Sequence of chain 2.A:
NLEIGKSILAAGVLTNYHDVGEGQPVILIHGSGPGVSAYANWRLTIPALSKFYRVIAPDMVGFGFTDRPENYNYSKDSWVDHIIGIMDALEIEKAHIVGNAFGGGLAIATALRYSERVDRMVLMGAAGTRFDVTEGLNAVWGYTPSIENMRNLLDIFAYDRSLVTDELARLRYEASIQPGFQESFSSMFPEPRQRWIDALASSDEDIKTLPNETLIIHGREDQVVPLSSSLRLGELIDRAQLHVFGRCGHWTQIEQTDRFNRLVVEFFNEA

This small molecule binds to this protein.
Small molecule (SMILES): CC(C)CC(=O)O

Binding-site contacts:
Ligand atom O contacts residue VAL226 of chain 2.A at 4.0 Å.
Ligand atom CG1 contacts residue PHE133 of chain 2.A at 4.2 Å (hydrophobic).
Ligand atom OXT contacts residue SER34 of chain 2.A at 2.6 Å (h-bond).
Ligand atom CB contacts residue ALA103 of chain 2.A at 4.3 Å (hydrophobic).
Ligand atom CG2 contacts residue ALA129 of chain 2.A at 4.0 Å (hydrophobic).
Ligand atom CG1 contacts residue LEU139 of chain 2.A at 3.9 Å (hydrophobic).
Ligand atom C contacts residue PHE104 of chain 2.A at 3.7 Å (hydrophobic).
Ligand atom O contacts residue HIS252 of chain 2.A at 2.7 Å (h-bond).
Ligand atom OXT contacts residue GLY33 of chain 2.A at 3.8 Å.
Ligand atom CB contacts residue PHE104 of chain 2.A at 3.8 Å (hydrophobic).
Ligand atom OXT contacts residue PHE104 of chain 2.A at 3.0 Å.
Ligand atom CB contacts residue TRP143 of chain 2.A at 4.2 Å (hydrophobic).
Ligand atom CB contacts residue ALA129 of chain 2.A at 4.2 Å (hydrophobic).
Ligand atom CG2 contacts residue VAL227 of chain 2.A at 3.4 Å (hydrophobic).
Ligand atom O contacts residue ALA103 of chain 2.A at 3.3 Å.
Ligand atom CB contacts residue SER34 of chain 2.A at 4.4 Å.
Ligand atom O contacts residue SER34 of chain 2.A at 4.0 Å.
Ligand atom OXT contacts residue ALA103 of chain 2.A at 3.3 Å.
Ligand atom CG1 contacts residue TRP143 of chain 2.A at 3.6 Å (hydrophobic).
Ligand atom CG2 contacts residue PHE104 of chain 2.A at 3.7 Å (hydrophobic).
Ligand atom C contacts residue SER34 of chain 2.A at 3.2 Å.
Ligand atom CA contacts residue LEU139 of chain 2.A at 3.6 Å (hydrophobic).
Ligand atom CA contacts residue TRP143 of chain 2.A at 4.0 Å (hydrophobic).
Ligand atom CG2 contacts residue GLY127 of chain 2.A at 3.9 Å.
Ligand atom CA contacts residue SER34 of chain 2.A at 3.5 Å.
Ligand atom C contacts residue HIS252 of chain 2.A at 3.9 Å.
Ligand atom CG2 contacts residue ALA103 of chain 2.A at 3.7 Å (hydrophobic).
Ligand atom C contacts residue ALA103 of chain 2.A at 3.4 Å (hydrophobic).
Ligand atom O contacts residue PHE104 of chain 2.A at 4.4 Å.
Ligand atom CA contacts residue PHE104 of chain 2.A at 4.3 Å (hydrophobic).
Ligand atom CG1 contacts residue ALA129 of chain 2.A at 4.2 Å (hydrophobic).